Sequence of chain 1.A:
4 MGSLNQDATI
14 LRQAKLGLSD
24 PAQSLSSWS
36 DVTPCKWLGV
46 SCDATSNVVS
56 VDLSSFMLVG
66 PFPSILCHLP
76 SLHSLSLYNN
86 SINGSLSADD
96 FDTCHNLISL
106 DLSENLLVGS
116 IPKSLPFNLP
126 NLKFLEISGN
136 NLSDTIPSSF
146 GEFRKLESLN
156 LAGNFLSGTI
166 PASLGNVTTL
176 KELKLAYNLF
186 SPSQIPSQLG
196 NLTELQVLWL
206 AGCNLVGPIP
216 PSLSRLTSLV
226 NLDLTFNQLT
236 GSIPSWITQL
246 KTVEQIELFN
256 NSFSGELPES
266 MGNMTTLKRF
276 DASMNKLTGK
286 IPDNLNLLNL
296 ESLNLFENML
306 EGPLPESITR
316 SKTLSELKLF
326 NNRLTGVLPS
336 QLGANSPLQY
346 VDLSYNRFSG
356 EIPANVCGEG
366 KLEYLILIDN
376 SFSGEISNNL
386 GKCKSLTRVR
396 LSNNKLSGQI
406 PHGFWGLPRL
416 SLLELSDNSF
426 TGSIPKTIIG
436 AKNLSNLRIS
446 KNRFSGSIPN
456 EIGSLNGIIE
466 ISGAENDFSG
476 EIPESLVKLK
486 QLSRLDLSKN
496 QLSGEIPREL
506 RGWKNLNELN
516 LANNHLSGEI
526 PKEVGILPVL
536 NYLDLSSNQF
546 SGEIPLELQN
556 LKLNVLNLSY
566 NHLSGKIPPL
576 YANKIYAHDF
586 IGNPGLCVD

Binding-site contacts:
Ligand atom O6 contacts residue MAN4 of chain 1.E at 3.6 Å.
Ligand atom C1 contacts residue PHE160 of chain 1.A at 4.4 Å (hydrophobic).
Ligand atom C6 contacts residue PHE160 of chain 1.A at 4.1 Å (hydrophobic).
Ligand atom O5 contacts residue ASN136 of chain 1.A at 2.3 Å (h-bond).
Ligand atom C4 contacts residue ASN136 of chain 1.A at 4.3 Å.
Ligand atom O5 contacts residue PHE160 of chain 1.A at 3.8 Å.
Ligand atom O7 contacts residue VAL113 of chain 1.A at 3.7 Å.
Ligand atom C6 contacts residue MAN4 of chain 1.E at 4.2 Å.
Ligand atom C3 contacts residue ASN136 of chain 1.A at 3.7 Å.
Ligand atom C7 contacts residue VAL113 of chain 1.A at 4.1 Å (hydrophobic).
Ligand atom O6 contacts residue PHE160 of chain 1.A at 4.0 Å.
Ligand atom O7 contacts residue ASN136 of chain 1.A at 3.5 Å (h-bond).
Ligand atom C2 contacts residue ASN136 of chain 1.A at 2.4 Å.
Ligand atom N2 contacts residue ASN136 of chain 1.A at 2.9 Å (h-bond).
Ligand atom C5 contacts residue ASN136 of chain 1.A at 3.7 Å.
Ligand atom C7 contacts residue ASN136 of chain 1.A at 3.4 Å.
Ligand atom C8 contacts residue VAL113 of chain 1.A at 4.1 Å (hydrophobic).
Ligand atom C8 contacts residue LEU111 of chain 1.A at 4.1 Å (hydrophobic).
Ligand atom C1 contacts residue ASN136 of chain 1.A at 1.4 Å.

A protein and the small-molecule ligand that binds it are described below.
Small molecule (SMILES): CC(=O)N[C@H]1[C@H](O[C@H]2[C@H](O)[C@@H](NC(C)=O)CO[C@@H]2CO)O[C@H](CO)[C@@H](O)[C@@H]1O